Sequence of chain 1.A:
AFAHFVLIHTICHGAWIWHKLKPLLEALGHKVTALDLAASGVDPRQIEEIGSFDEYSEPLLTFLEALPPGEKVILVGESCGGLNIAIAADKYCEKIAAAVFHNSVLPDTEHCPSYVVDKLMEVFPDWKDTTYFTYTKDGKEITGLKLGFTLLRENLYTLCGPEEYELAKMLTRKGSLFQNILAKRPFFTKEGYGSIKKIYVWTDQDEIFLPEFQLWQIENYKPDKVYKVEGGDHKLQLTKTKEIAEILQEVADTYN

A protein and the small-molecule ligand that binds it are described below.
Small molecule (SMILES): CC(C)(O)C#N

Binding-site contacts:
Ligand atom N5 contacts residue THR11 of chain 1.A at 3.6 Å.
Ligand atom C3 contacts residue LEU148 of chain 1.A at 3.9 Å (hydrophobic).
Ligand atom C4 contacts residue THR11 of chain 1.A at 3.5 Å.
Ligand atom C3 contacts residue ILE12 of chain 1.A at 3.8 Å (hydrophobic).
Ligand atom C2 contacts residue ILE209 of chain 1.A at 3.8 Å (hydrophobic).
Ligand atom C2 contacts residue TRP128 of chain 1.A at 4.1 Å (hydrophobic).
Ligand atom N5 contacts residue HIS235 of chain 1.A at 3.4 Å.
Ligand atom C2 contacts residue LEU157 of chain 1.A at 4.4 Å (hydrophobic).
Ligand atom C3 contacts residue THR11 of chain 1.A at 4.3 Å.
Ligand atom O6 contacts residue CYS81 of chain 1.A at 3.7 Å.
Ligand atom N5 contacts residue LEU157 of chain 1.A at 3.4 Å.
Ligand atom C3 contacts residue TRP128 of chain 1.A at 4.4 Å (hydrophobic).
Ligand atom C2 contacts residue HIS235 of chain 1.A at 4.2 Å.
Ligand atom C1 contacts residue HIS235 of chain 1.A at 4.4 Å.
Ligand atom O6 contacts residue ILE12 of chain 1.A at 4.2 Å.
Ligand atom C4 contacts residue HIS235 of chain 1.A at 3.7 Å.
Ligand atom C4 contacts residue SER80 of chain 1.A at 3.4 Å.
Ligand atom O6 contacts residue THR11 of chain 1.A at 2.7 Å (h-bond).
Ligand atom N5 contacts residue LYS236 of chain 1.A at 3.0 Å (salt-bridge).
Ligand atom C4 contacts residue HIS14 of chain 1.A at 4.1 Å.
Ligand atom N5 contacts residue HIS14 of chain 1.A at 3.8 Å.
Ligand atom C1 contacts residue LEU157 of chain 1.A at 4.3 Å (hydrophobic).
Ligand atom C4 contacts residue LEU157 of chain 1.A at 3.5 Å (hydrophobic).
Ligand atom C1 contacts residue SER80 of chain 1.A at 3.3 Å.
Ligand atom C4 contacts residue LYS236 of chain 1.A at 3.9 Å.
Ligand atom C3 contacts residue LEU157 of chain 1.A at 4.3 Å (hydrophobic).
Ligand atom C2 contacts residue SER80 of chain 1.A at 3.5 Å.
Ligand atom O6 contacts residue SER80 of chain 1.A at 2.6 Å (h-bond).
Ligand atom C2 contacts residue PHE210 of chain 1.A at 4.1 Å (hydrophobic).
Ligand atom N5 contacts residue SER80 of chain 1.A at 3.9 Å.
Ligand atom C1 contacts residue THR11 of chain 1.A at 3.8 Å.